Binding-site contacts:
Ligand atom O2' contacts residue ARG775 of chain 3.A at 2.9 Å (salt-bridge).
Ligand atom N2 contacts residue ASP823 of chain 3.A at 2.8 Å (salt-bridge).
Ligand atom S12 contacts residue ASN53 of chain 3.A at 3.1 Å (h-bond).
Ligand atom O14 contacts residue HIS547 of chain 3.A at 3.2 Å (h-bond).
Ligand atom O6 contacts residue LYS795 of chain 3.A at 2.7 Å (salt-bridge).
Ligand atom O2B contacts residue ASN716 of chain 3.A at 2.9 Å (h-bond).
Ligand atom S12 contacts residue HIS1099 of chain 3.A at 3.0 Å.
Ligand atom O4' contacts residue SER715 of chain 3.A at 3.1 Å (h-bond).
Ligand atom N8 contacts residue LYS723 of chain 3.A at 3.2 Å (salt-bridge).
Ligand atom C5' contacts residue THR1101 of chain 3.A at 3.2 Å.
Ligand atom O1A contacts residue SER720 of chain 3.A at 3.1 Å (h-bond).
Ligand atom N2 contacts residue LEU772 of chain 3.A at 3.1 Å (h-bond).
Ligand atom O2A contacts residue HIS1099 of chain 3.A at 3.1 Å.
Ligand atom N16 contacts residue THR1091 of chain 3.A at 3.1 Å (h-bond).
Ligand atom N17 contacts residue THR1091 of chain 3.A at 2.5 Å (h-bond).
Ligand atom N7 contacts residue GLY51 of chain 3.A at 3.2 Å (h-bond).
Ligand atom S13 contacts residue HIS1093 of chain 3.A at 3.2 Å.
Ligand atom S13 contacts residue ASP223 of chain 3.A at 3.1 Å (salt-bridge).
Ligand atom O3' contacts residue ARG775 of chain 3.A at 3.0 Å (salt-bridge).
Ligand atom O11 contacts residue SER720 of chain 3.A at 3.1 Å (h-bond).
Ligand atom O2' contacts residue ASP773 of chain 3.A at 2.7 Å (salt-bridge).
Ligand atom O14 contacts residue HIS1093 of chain 3.A at 3.1 Å (h-bond).
Ligand atom S13 contacts residue 6MO1 of chain 3.G at 2.4 Å.
Ligand atom N3 contacts residue ARG714 of chain 3.A at 3.2 Å (salt-bridge).
Ligand atom O1A contacts residue SER1100 of chain 3.A at 2.6 Å (h-bond).
Ligand atom S12 contacts residue MD11 of chain 3.E at 2.7 Å (h-bond).
Ligand atom S13 contacts residue MD11 of chain 3.E at 2.9 Å (h-bond).
Ligand atom O14 contacts residue THR1091 of chain 3.A at 3.2 Å (h-bond).
Ligand atom S12 contacts residue 6MO1 of chain 3.G at 2.4 Å.
Ligand atom O2A contacts residue THR1101 of chain 3.A at 2.8 Å (h-bond).
Ligand atom O4' contacts residue ARG714 of chain 3.A at 3.2 Å.
Ligand atom C17 contacts residue THR1091 of chain 3.A at 3.2 Å.
Ligand atom O14 contacts residue ARG1219 of chain 3.A at 2.9 Å (salt-bridge).
Ligand atom N7 contacts residue TRP792 of chain 3.A at 2.6 Å (h-bond).
Ligand atom N17 contacts residue ASN1218 of chain 3.A at 3.1 Å (h-bond).
Ligand atom N1 contacts residue ASP823 of chain 3.A at 2.6 Å (salt-bridge).
Ligand atom O1B contacts residue TYR221 of chain 3.A at 2.6 Å (h-bond).
Ligand atom O3' contacts residue ASP773 of chain 3.A at 2.7 Å (salt-bridge).
Ligand atom N16 contacts residue ASN1218 of chain 3.A at 3.1 Å (h-bond).
Ligand atom O11 contacts residue HIS1164 of chain 3.A at 2.7 Å (h-bond).

Sequence of chain 3.A:
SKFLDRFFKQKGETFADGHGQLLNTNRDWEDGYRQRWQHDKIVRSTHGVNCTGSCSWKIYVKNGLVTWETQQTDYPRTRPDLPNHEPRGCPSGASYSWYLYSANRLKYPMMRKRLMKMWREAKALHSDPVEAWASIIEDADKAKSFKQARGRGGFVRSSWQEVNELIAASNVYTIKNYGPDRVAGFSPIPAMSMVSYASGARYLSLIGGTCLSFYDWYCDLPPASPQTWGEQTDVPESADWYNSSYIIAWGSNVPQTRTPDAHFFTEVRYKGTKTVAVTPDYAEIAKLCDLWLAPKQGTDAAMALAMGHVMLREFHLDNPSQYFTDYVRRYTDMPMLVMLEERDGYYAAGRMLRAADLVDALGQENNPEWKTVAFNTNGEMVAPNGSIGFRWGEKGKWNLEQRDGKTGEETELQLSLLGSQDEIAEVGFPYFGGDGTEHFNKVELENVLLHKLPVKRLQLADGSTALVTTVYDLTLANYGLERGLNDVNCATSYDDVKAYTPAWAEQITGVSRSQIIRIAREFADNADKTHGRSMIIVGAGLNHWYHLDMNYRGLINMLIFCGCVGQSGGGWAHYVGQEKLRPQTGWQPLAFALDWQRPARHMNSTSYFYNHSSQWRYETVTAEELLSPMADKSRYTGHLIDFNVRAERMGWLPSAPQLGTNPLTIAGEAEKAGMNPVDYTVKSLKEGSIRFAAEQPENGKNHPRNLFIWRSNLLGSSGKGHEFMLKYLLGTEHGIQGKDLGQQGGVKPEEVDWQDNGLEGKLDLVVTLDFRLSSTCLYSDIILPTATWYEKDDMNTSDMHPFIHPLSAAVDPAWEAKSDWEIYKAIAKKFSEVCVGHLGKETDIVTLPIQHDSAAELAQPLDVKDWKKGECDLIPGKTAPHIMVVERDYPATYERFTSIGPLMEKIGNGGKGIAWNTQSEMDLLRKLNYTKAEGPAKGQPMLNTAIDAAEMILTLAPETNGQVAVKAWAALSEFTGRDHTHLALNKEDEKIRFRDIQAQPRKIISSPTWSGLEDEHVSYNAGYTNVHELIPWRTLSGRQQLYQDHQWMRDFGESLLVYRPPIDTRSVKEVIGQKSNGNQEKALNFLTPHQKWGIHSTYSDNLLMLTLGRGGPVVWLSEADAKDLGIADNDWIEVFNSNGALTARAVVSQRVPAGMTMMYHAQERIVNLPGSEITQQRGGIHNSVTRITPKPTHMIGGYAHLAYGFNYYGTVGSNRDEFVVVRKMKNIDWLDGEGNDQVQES

This protein binds this small molecule.
Small molecule (SMILES): Nc1nc2c(c(=O)[nH]1)N[C@@H](/C(S)=C(/S)[C@H](O)CO[P](=O)(O)O[P](=O)(O)OC[C@H]1O[C@@H](n3cnc4c(=O)[nH]c(N)nc43)[C@H](O)[C@@H]1O)C=N2